Binding-site contacts:
Ligand atom C8 contacts residue GLU62 of chain 1.C at 3.9 Å.
Ligand atom C8 contacts residue ASN204 of chain 1.C at 4.2 Å.
Ligand atom C2 contacts residue ASN204 of chain 1.C at 2.5 Å.
Ligand atom C2 contacts residue THR206 of chain 1.C at 4.3 Å.
Ligand atom C4 contacts residue ASN204 of chain 1.C at 4.2 Å.
Ligand atom C1 contacts residue THR206 of chain 1.C at 3.7 Å.
Ligand atom O5 contacts residue THR206 of chain 1.C at 4.0 Å.
Ligand atom C8 contacts residue GLY207 of chain 1.C at 4.3 Å.
Ligand atom C5 contacts residue ASN204 of chain 1.C at 3.7 Å.
Ligand atom O7 contacts residue ASN204 of chain 1.C at 2.8 Å (h-bond).
Ligand atom O5 contacts residue ASN204 of chain 1.C at 2.4 Å (h-bond).
Ligand atom C8 contacts residue SER244 of chain 1.C at 3.4 Å.
Ligand atom O7 contacts residue HIS321 of chain 1.C at 3.5 Å (h-bond).
Ligand atom C3 contacts residue THR206 of chain 1.C at 4.3 Å.
Ligand atom N2 contacts residue ASN204 of chain 1.C at 2.8 Å (h-bond).
Ligand atom N2 contacts residue THR206 of chain 1.C at 4.1 Å.
Ligand atom C7 contacts residue ASN204 of chain 1.C at 3.0 Å.
Ligand atom C8 contacts residue ILE247 of chain 1.C at 4.5 Å (hydrophobic).
Ligand atom C5 contacts residue THR206 of chain 1.C at 4.1 Å.
Ligand atom C7 contacts residue HIS321 of chain 1.C at 4.4 Å.
Ligand atom C3 contacts residue ASN204 of chain 1.C at 3.8 Å.
Ligand atom C8 contacts residue PRO208 of chain 1.C at 3.9 Å (hydrophobic).
Ligand atom C1 contacts residue ASN204 of chain 1.C at 1.4 Å.

This protein binds this small molecule.
Small molecule (SMILES): CC(=O)N[C@H]1[C@H](O[C@H]2[C@H](O)[C@@H](NC(C)=O)CO[C@@H]2CO)O[C@H](CO)[C@@H](O[C@@H]2O[C@H](CO)[C@@H](O)[C@H](O)[C@@H]2O)[C@@H]1O

Sequence of chain 1.C:
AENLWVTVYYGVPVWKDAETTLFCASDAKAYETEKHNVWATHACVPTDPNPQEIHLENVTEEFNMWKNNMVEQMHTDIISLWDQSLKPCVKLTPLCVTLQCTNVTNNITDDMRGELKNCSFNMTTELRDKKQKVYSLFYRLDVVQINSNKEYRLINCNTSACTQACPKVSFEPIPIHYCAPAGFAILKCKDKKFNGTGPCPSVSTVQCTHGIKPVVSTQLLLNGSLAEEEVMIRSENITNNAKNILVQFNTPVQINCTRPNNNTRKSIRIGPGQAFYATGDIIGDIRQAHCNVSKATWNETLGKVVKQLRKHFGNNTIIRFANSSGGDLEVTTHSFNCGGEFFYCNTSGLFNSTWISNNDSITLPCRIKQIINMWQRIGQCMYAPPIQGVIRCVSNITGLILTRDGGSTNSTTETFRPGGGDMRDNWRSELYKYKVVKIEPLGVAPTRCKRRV